Sequence of chain 1.B:
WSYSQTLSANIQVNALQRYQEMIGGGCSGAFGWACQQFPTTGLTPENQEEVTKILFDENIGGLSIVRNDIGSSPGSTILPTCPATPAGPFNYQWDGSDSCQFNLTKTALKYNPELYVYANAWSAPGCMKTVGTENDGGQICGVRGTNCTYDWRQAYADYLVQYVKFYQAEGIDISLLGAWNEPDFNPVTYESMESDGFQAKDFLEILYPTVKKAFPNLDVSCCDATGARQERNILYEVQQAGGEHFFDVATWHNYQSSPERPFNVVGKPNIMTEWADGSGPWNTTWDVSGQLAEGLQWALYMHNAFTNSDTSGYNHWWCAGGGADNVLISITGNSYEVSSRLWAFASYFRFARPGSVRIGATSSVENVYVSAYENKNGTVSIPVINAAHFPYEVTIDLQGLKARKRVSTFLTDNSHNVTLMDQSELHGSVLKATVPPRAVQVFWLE

A small-molecule ligand and the protein it binds are described below.
Small molecule (SMILES): CC(=O)N[C@H]1[C@H](O[C@H]2[C@H](O)[C@@H](NC(C)=O)CO[C@@H]2CO)O[C@H](CO)[C@@H](O[C@@H]2O[C@H](CO[C@H]3O[C@H](CO)[C@@H](O)[C@H](O)[C@@H]3O)[C@@H](O)[C@H](O[C@H]3O[C@H](CO)[C@@H](O)[C@H](O)[C@@H]3O)[C@@H]2O)[C@@H]1O

Binding-site contacts:
Ligand atom C1 contacts residue GLU353 of chain 1.B at 4.0 Å.
Ligand atom O6 contacts residue NAG2 of chain 1.I at 3.7 Å.
Ligand atom O5 contacts residue TRP359 of chain 1.B at 3.0 Å (h-bond).
Ligand atom C1 contacts residue NAG2 of chain 1.I at 3.5 Å.
Ligand atom C2 contacts residue ASN433 of chain 1.B at 2.5 Å.
Ligand atom C6 contacts residue GLU353 of chain 1.B at 4.4 Å.
Ligand atom C7 contacts residue THR300 of chain 1.B at 3.7 Å.
Ligand atom C8 contacts residue THR300 of chain 1.B at 3.4 Å.
Ligand atom C3 contacts residue NAG2 of chain 1.I at 4.4 Å.
Ligand atom C5 contacts residue TRP359 of chain 1.B at 4.1 Å (hydrophobic).
Ligand atom C3 contacts residue THR300 of chain 1.B at 3.9 Å.
Ligand atom O3 contacts residue NAG2 of chain 1.I at 3.6 Å.
Ligand atom C6 contacts residue TRP359 of chain 1.B at 3.9 Å (hydrophobic).
Ligand atom O4 contacts residue GLU353 of chain 1.B at 3.4 Å.
Ligand atom N2 contacts residue ASN433 of chain 1.B at 2.9 Å (h-bond).
Ligand atom C6 contacts residue VAL354 of chain 1.B at 3.2 Å (hydrophobic).
Ligand atom C2 contacts residue THR300 of chain 1.B at 4.0 Å.
Ligand atom C7 contacts residue ASN433 of chain 1.B at 3.8 Å.
Ligand atom O2 contacts residue GLU353 of chain 1.B at 2.6 Å (salt-bridge).
Ligand atom C3 contacts residue GLU353 of chain 1.B at 4.3 Å.
Ligand atom O5 contacts residue ASN433 of chain 1.B at 2.3 Å (h-bond).
Ligand atom O6 contacts residue VAL354 of chain 1.B at 2.5 Å (h-bond).
Ligand atom C2 contacts residue GLU353 of chain 1.B at 3.2 Å.
Ligand atom N2 contacts residue THR300 of chain 1.B at 3.0 Å (h-bond).
Ligand atom C2 contacts residue NAG2 of chain 1.I at 3.1 Å.
Ligand atom C5 contacts residue ASN433 of chain 1.B at 3.6 Å.
Ligand atom C6 contacts residue SER356 of chain 1.B at 4.3 Å.
Ligand atom C4 contacts residue ASN433 of chain 1.B at 4.2 Å.
Ligand atom C6 contacts residue THR300 of chain 1.B at 4.3 Å.
Ligand atom O6 contacts residue TRP359 of chain 1.B at 4.0 Å.
Ligand atom C1 contacts residue TRP359 of chain 1.B at 3.8 Å (hydrophobic).
Ligand atom O2 contacts residue NAG2 of chain 1.I at 2.3 Å (h-bond).
Ligand atom C4 contacts residue GLU353 of chain 1.B at 4.4 Å.
Ligand atom O3 contacts residue THR300 of chain 1.B at 4.2 Å.
Ligand atom O7 contacts residue ASN433 of chain 1.B at 4.2 Å.
Ligand atom C3 contacts residue ASN433 of chain 1.B at 3.8 Å.
Ligand atom C6 contacts residue SER351 of chain 1.B at 4.4 Å.
Ligand atom C5 contacts residue GLU353 of chain 1.B at 4.3 Å.
Ligand atom C8 contacts residue THR301 of chain 1.B at 3.6 Å.
Ligand atom C1 contacts residue ASN433 of chain 1.B at 1.4 Å.